The protein below binds the small molecule below.
Small molecule (SMILES): C/C(=C\CO[P](=O)(O)OP(=O)(O)O)CO

Binding-site contacts:
Ligand atom C27 contacts residue ASN346 of chain 1.A at 3.5 Å.
Ligand atom P13 contacts residue LYS204 of chain 1.B at 3.9 Å.
Ligand atom O29 contacts residue ARG260 of chain 1.B at 2.9 Å (salt-bridge).
Ligand atom P13 contacts residue THR231 of chain 1.B at 3.6 Å.
Ligand atom C27 contacts residue ASN145 of chain 1.B at 3.9 Å.
Ligand atom O14 contacts residue SER262 of chain 1.B at 3.2 Å (h-bond).
Ligand atom O33 contacts residue ASN346 of chain 1.A at 2.8 Å (h-bond).
Ligand atom C30 contacts residue ASN346 of chain 1.A at 3.6 Å.
Ligand atom O14 contacts residue LYS204 of chain 1.B at 2.9 Å (salt-bridge).
Ligand atom C28 contacts residue GLU232 of chain 1.B at 4.0 Å.
Ligand atom O15 contacts residue THR231 of chain 1.B at 2.5 Å (h-bond).
Ligand atom O33 contacts residue HIS89 of chain 1.B at 3.6 Å.
Ligand atom O19 contacts residue LYS204 of chain 1.B at 2.6 Å (salt-bridge).
Ligand atom O16 contacts residue ASN145 of chain 1.B at 3.4 Å (h-bond).
Ligand atom O14 contacts residue ARG56 of chain 1.B at 2.8 Å (salt-bridge).
Ligand atom C21 contacts residue ASP87 of chain 1.B at 3.8 Å.
Ligand atom C31 contacts residue ARG110 of chain 1.B at 3.9 Å.
Ligand atom P13 contacts residue SER262 of chain 1.B at 3.5 Å.
Ligand atom O33 contacts residue ARG110 of chain 1.B at 3.5 Å (salt-bridge).
Ligand atom C27 contacts residue SF41 of chain 1.C at 3.9 Å.
Ligand atom C30 contacts residue SF41 of chain 1.C at 3.6 Å.
Ligand atom C21 contacts residue SF41 of chain 1.C at 3.7 Å.
Ligand atom C28 contacts residue THR231 of chain 1.B at 3.5 Å.
Ligand atom O19 contacts residue ARG141 of chain 1.B at 3.0 Å (salt-bridge).
Ligand atom O18 contacts residue ARG110 of chain 1.B at 2.7 Å (salt-bridge).
Ligand atom P13 contacts residue ARG260 of chain 1.B at 3.3 Å.
Ligand atom P17 contacts residue ARG56 of chain 1.B at 3.8 Å.
Ligand atom O15 contacts residue GLU232 of chain 1.B at 3.7 Å.
Ligand atom O20 contacts residue ASN145 of chain 1.B at 2.9 Å (h-bond).
Ligand atom O16 contacts residue LYS204 of chain 1.B at 3.6 Å.
Ligand atom O14 contacts residue ARG260 of chain 1.B at 2.6 Å (salt-bridge).
Ligand atom O20 contacts residue ARG110 of chain 1.B at 3.1 Å (salt-bridge).
Ligand atom P17 contacts residue LYS204 of chain 1.B at 3.8 Å.
Ligand atom O18 contacts residue ARG56 of chain 1.B at 2.6 Å (salt-bridge).
Ligand atom P17 contacts residue ASN145 of chain 1.B at 3.9 Å.
Ligand atom O15 contacts residue SER262 of chain 1.B at 2.6 Å (h-bond).
Ligand atom C31 contacts residue ASN346 of chain 1.A at 3.1 Å.
Ligand atom C31 contacts residue HIS89 of chain 1.B at 3.5 Å.
Ligand atom P17 contacts residue ARG110 of chain 1.B at 3.5 Å.
Ligand atom O16 contacts residue THR231 of chain 1.B at 3.5 Å (h-bond).

Sequence of chain 1.A:
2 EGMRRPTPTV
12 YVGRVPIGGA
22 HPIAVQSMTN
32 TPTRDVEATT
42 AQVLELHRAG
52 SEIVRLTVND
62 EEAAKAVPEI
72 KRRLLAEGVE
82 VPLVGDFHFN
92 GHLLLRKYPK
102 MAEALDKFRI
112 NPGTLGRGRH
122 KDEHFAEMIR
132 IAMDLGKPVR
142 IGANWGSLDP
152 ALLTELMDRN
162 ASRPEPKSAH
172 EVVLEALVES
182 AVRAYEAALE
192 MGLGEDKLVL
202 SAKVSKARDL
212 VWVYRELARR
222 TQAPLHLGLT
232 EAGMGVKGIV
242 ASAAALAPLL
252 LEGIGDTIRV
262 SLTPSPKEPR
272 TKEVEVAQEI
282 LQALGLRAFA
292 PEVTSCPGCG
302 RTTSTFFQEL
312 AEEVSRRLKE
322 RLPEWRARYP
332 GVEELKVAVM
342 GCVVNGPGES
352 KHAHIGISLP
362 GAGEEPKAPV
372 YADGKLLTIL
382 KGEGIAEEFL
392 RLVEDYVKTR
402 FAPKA

Sequence of chain 1.B:
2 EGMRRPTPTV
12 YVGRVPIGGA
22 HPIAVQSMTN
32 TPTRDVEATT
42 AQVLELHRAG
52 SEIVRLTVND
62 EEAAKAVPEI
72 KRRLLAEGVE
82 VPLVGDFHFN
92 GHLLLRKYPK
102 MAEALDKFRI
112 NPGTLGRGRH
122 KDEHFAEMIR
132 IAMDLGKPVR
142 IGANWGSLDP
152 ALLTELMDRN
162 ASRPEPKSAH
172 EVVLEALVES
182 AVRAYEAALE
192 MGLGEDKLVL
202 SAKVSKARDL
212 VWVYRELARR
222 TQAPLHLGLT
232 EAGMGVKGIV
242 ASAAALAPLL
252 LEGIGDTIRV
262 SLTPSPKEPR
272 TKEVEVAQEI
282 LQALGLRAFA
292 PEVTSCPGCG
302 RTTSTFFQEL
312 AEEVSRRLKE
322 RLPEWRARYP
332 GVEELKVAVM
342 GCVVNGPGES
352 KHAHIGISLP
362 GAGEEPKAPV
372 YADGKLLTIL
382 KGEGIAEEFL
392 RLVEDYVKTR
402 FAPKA